Binding-site contacts:
Ligand atom C3 contacts residue ASN244 of chain 1.A at 3.8 Å.
Ligand atom C7 contacts residue LYS165 of chain 1.A at 4.1 Å.
Ligand atom O7 contacts residue ASP239 of chain 1.A at 3.8 Å.
Ligand atom C8 contacts residue ASN244 of chain 1.A at 4.5 Å.
Ligand atom O7 contacts residue ASN244 of chain 1.A at 3.9 Å.
Ligand atom C8 contacts residue LYS165 of chain 1.A at 2.7 Å.
Ligand atom O7 contacts residue LYS243 of chain 1.A at 4.3 Å.
Ligand atom C4 contacts residue ASN244 of chain 1.A at 4.2 Å.
Ligand atom C7 contacts residue LEU240 of chain 1.A at 4.0 Å (hydrophobic).
Ligand atom O5 contacts residue ASN244 of chain 1.A at 2.4 Å (h-bond).
Ligand atom C7 contacts residue ASN244 of chain 1.A at 3.5 Å.
Ligand atom C1 contacts residue ASN244 of chain 1.A at 1.4 Å.
Ligand atom O7 contacts residue LEU240 of chain 1.A at 3.7 Å.
Ligand atom C8 contacts residue LEU240 of chain 1.A at 4.3 Å (hydrophobic).
Ligand atom O7 contacts residue LYS165 of chain 1.A at 4.4 Å.
Ligand atom N2 contacts residue ASN244 of chain 1.A at 2.9 Å (h-bond).
Ligand atom C2 contacts residue ASN244 of chain 1.A at 2.4 Å.
Ligand atom C5 contacts residue ASN244 of chain 1.A at 3.7 Å.

This protein binds this small molecule.
Small molecule (SMILES): CC(=O)N[C@@H]1[C@@H](O)[C@H](O)[C@@H](CO)O[C@H]1O

Sequence of chain 1.A:
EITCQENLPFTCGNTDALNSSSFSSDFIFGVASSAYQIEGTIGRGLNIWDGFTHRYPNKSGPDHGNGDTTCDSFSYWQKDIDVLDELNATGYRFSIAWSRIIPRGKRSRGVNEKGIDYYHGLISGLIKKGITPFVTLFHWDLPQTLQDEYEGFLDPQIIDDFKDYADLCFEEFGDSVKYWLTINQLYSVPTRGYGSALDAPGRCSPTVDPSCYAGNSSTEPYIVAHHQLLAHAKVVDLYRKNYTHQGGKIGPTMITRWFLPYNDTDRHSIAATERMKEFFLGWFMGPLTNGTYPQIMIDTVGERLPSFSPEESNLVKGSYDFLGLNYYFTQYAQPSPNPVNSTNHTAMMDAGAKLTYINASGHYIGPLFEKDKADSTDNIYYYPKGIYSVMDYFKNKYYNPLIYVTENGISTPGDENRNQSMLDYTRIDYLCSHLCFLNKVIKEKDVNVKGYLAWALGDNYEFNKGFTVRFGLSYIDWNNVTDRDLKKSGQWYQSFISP